Sequence of chain 1.C:
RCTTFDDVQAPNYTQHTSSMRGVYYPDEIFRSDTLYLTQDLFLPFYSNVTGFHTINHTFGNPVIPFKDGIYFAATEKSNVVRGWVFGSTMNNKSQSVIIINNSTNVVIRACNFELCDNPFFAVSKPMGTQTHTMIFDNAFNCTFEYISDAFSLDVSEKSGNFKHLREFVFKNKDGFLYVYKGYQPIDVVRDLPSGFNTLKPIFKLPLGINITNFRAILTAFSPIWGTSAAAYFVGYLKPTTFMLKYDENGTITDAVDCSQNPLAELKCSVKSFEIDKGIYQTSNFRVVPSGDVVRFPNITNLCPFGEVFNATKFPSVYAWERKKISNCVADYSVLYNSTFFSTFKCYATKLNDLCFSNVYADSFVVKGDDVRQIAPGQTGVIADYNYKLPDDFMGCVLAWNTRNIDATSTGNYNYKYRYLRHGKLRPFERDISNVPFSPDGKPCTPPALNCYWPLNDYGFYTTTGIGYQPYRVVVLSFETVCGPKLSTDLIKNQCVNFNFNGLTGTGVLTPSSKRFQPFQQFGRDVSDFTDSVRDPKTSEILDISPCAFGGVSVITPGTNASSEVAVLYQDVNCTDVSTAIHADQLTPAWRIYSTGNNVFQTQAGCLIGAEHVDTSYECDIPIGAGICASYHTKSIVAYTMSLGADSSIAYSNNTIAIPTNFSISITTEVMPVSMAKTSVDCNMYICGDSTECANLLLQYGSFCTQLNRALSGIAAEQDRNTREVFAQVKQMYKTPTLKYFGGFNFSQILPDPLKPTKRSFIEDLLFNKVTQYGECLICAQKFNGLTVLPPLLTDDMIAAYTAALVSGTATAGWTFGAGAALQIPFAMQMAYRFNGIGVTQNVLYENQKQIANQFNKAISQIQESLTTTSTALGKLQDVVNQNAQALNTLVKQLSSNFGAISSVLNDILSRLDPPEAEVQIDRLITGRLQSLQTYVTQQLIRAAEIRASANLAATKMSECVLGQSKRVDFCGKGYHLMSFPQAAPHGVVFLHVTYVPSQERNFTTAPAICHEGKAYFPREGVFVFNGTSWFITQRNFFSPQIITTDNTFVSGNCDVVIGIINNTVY

Binding-site contacts:
Ligand atom O7 contacts residue ASN1103 of chain 1.C at 4.4 Å.
Ligand atom O5 contacts residue ASN1103 of chain 1.C at 2.4 Å (h-bond).
Ligand atom C3 contacts residue ASN1103 of chain 1.C at 3.8 Å.
Ligand atom C5 contacts residue ASN1103 of chain 1.C at 3.7 Å.
Ligand atom C7 contacts residue ASN1103 of chain 1.C at 3.9 Å.
Ligand atom C1 contacts residue ASN1103 of chain 1.C at 1.4 Å.
Ligand atom N2 contacts residue ASN1103 of chain 1.C at 2.9 Å (h-bond).
Ligand atom C4 contacts residue ASN1103 of chain 1.C at 4.2 Å.
Ligand atom C2 contacts residue ASN1103 of chain 1.C at 2.4 Å.

A protein and the small-molecule ligand that binds it are described below.
Small molecule (SMILES): CC(=O)N[C@@H]1[C@@H](O)[C@H](O)[C@@H](CO)O[C@H]1O